Binding-site contacts:
Ligand atom C11 contacts residue PHE140 of chain 1.A at 3.5 Å (hydrophobic).
Ligand atom N12 contacts residue GLU166 of chain 1.A at 3.8 Å.
Ligand atom N12 contacts residue PHE140 of chain 1.A at 3.6 Å.
Ligand atom C10 contacts residue ASN142 of chain 1.A at 3.8 Å.
Ligand atom C19 contacts residue GLN189 of chain 1.A at 4.0 Å.
Ligand atom C7 contacts residue MET49 of chain 1.A at 3.4 Å (hydrophobic).
Ligand atom CL23 contacts residue MET165 of chain 1.A at 3.9 Å.
Ligand atom C7 contacts residue MET165 of chain 1.A at 3.8 Å (hydrophobic).
Ligand atom C13 contacts residue HIS163 of chain 1.A at 3.3 Å.
Ligand atom C11 contacts residue GLU166 of chain 1.A at 3.4 Å.
Ligand atom C15 contacts residue ASN142 of chain 1.A at 3.7 Å.
Ligand atom C17 contacts residue SER1 of chain 2.A at 4.0 Å.
Ligand atom C7 contacts residue ARG188 of chain 1.A at 3.8 Å.
Ligand atom C9 contacts residue ASN142 of chain 1.A at 4.0 Å.
Ligand atom C16 contacts residue ASN142 of chain 1.A at 3.6 Å.
Ligand atom N12 contacts residue HIS163 of chain 1.A at 2.9 Å (h-bond).
Ligand atom C19 contacts residue MET49 of chain 1.A at 3.8 Å (hydrophobic).
Ligand atom C17 contacts residue GLU166 of chain 1.A at 3.7 Å.
Ligand atom N6 contacts residue CYS145 of chain 1.A at 3.5 Å (h-bond).
Ligand atom C11 contacts residue LEU141 of chain 1.A at 3.6 Å (hydrophobic).
Ligand atom C14 contacts residue ASN142 of chain 1.A at 3.8 Å.
Ligand atom N12 contacts residue SER144 of chain 1.A at 3.7 Å.
Ligand atom C4 contacts residue HIS164 of chain 1.A at 3.4 Å.
Ligand atom C4 contacts residue HIS41 of chain 1.A at 3.8 Å.
Ligand atom N12 contacts residue LEU141 of chain 1.A at 3.9 Å.
Ligand atom C10 contacts residue LEU141 of chain 1.A at 3.6 Å (hydrophobic).
Ligand atom C13 contacts residue GLU166 of chain 1.A at 3.8 Å.
Ligand atom C5 contacts residue MET165 of chain 1.A at 3.6 Å (hydrophobic).
Ligand atom C17 contacts residue LEU141 of chain 1.A at 3.6 Å (hydrophobic).
Ligand atom O18 contacts residue GLU166 of chain 1.A at 3.1 Å (salt-bridge).
Ligand atom C17 contacts residue ASN142 of chain 1.A at 3.6 Å.
Ligand atom CL23 contacts residue HIS41 of chain 1.A at 3.7 Å.
Ligand atom C17 contacts residue PHE140 of chain 1.A at 3.7 Å (hydrophobic).
Ligand atom O18 contacts residue MET165 of chain 1.A at 3.4 Å.
Ligand atom CL23 contacts residue ASP187 of chain 1.A at 3.3 Å.
Ligand atom C4 contacts residue MET165 of chain 1.A at 3.6 Å (hydrophobic).
Ligand atom C7 contacts residue GLN189 of chain 1.A at 4.0 Å.
Ligand atom C10 contacts residue GLU166 of chain 1.A at 3.8 Å.
Ligand atom C5 contacts residue MET49 of chain 1.A at 3.5 Å (hydrophobic).
Ligand atom C13 contacts residue CYS145 of chain 1.A at 4.0 Å (hydrophobic).

The protein below binds the small molecule below.
Small molecule (SMILES): COc1ccc(Cl)cc1CC(=O)Nc1cncc2ccccc12

Sequence of chain 1.A:
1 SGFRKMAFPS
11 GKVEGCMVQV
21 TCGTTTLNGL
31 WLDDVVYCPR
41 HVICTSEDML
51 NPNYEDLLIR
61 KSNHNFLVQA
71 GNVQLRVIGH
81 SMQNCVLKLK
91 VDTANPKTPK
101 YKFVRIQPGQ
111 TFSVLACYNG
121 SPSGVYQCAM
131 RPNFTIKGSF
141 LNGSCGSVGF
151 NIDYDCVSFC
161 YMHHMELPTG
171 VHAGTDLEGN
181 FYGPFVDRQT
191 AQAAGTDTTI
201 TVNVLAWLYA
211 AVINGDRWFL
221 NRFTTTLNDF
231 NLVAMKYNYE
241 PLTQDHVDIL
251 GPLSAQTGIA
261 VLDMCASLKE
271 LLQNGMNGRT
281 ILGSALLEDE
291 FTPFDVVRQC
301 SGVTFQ

Sequence of chain 2.A:
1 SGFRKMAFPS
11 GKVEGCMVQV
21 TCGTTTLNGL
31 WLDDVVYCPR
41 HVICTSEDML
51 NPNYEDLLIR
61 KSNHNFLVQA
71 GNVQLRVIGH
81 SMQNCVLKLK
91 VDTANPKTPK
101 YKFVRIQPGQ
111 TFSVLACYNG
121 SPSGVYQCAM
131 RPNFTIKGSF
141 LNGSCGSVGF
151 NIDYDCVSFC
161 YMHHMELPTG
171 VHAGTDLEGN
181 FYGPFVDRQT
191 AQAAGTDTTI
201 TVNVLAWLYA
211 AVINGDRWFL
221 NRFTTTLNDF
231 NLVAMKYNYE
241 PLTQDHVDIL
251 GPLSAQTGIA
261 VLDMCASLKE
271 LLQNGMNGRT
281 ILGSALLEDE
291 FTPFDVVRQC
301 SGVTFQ